Sequence of chain 1.C:
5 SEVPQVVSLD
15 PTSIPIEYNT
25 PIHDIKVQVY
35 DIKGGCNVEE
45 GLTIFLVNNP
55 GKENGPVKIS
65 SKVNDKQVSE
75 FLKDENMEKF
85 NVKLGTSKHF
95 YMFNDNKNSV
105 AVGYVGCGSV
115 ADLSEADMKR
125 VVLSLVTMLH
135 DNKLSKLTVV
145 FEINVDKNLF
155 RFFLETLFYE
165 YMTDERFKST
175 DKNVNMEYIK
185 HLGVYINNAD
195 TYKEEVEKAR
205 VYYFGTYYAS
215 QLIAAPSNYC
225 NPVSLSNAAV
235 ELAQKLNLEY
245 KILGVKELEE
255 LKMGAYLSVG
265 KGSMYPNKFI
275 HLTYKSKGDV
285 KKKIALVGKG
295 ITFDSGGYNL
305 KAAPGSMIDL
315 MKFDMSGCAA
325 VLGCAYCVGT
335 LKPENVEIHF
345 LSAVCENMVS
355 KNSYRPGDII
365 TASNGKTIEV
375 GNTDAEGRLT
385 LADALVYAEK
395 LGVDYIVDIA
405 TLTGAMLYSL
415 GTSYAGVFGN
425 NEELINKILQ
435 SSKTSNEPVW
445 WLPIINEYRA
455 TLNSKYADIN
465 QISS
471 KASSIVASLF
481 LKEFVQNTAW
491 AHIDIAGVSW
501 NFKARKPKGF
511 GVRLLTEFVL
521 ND

Binding-site contacts:
Ligand atom O contacts residue ASP378 of chain 1.C at 2.9 Å (salt-bridge).
Ligand atom O contacts residue ZN1 of chain 1.DA at 2.2 Å.
Ligand atom C contacts residue ZN1 of chain 1.DA at 2.9 Å.
Ligand atom CA contacts residue LEU406 of chain 1.C at 3.3 Å (hydrophobic).
Ligand atom NAO contacts residue ZN1 of chain 1.EA at 3.0 Å.
Ligand atom CAK contacts residue THR407 of chain 1.C at 3.6 Å.
Ligand atom OAG contacts residue ASP298 of chain 1.C at 3.0 Å (salt-bridge).
Ligand atom NAW contacts residue LEU411 of chain 1.C at 3.7 Å.
Ligand atom OAG contacts residue LYS293 of chain 1.C at 3.2 Å (salt-bridge).
Ligand atom CAS contacts residue GLY408 of chain 1.C at 3.6 Å.
Ligand atom C contacts residue ASP298 of chain 1.C at 3.8 Å.
Ligand atom CAH contacts residue MET315 of chain 1.C at 3.7 Å (hydrophobic).
Ligand atom OAG contacts residue ZN1 of chain 1.EA at 2.0 Å.
Ligand atom C contacts residue ZN1 of chain 1.EA at 3.8 Å.
Ligand atom NAO contacts residue ZN1 of chain 1.DA at 2.9 Å.
Ligand atom NAO contacts residue CO31 of chain 1.FA at 3.0 Å (h-bond).
Ligand atom C contacts residue ASP378 of chain 1.C at 3.2 Å.
Ligand atom OAF contacts residue GLY408 of chain 1.C at 3.0 Å (h-bond).
Ligand atom OAG contacts residue GLU380 of chain 1.C at 2.7 Å (salt-bridge).
Ligand atom NAO contacts residue LEU406 of chain 1.C at 3.1 Å (h-bond).
Ligand atom OAG contacts residue ASP378 of chain 1.C at 2.9 Å (salt-bridge).
Ligand atom CAA contacts residue LEU411 of chain 1.C at 3.8 Å (hydrophobic).
Ligand atom CAS contacts residue MET315 of chain 1.C at 3.8 Å (hydrophobic).
Ligand atom CAJ contacts residue LYS305 of chain 1.C at 3.6 Å.
Ligand atom CAK contacts residue GLY408 of chain 1.C at 3.2 Å.
Ligand atom C contacts residue LEU406 of chain 1.C at 3.8 Å (hydrophobic).
Ligand atom CAM contacts residue ALA496 of chain 1.C at 3.5 Å (hydrophobic).
Ligand atom OAF contacts residue THR407 of chain 1.C at 3.2 Å.
Ligand atom O contacts residue ASP298 of chain 1.C at 3.0 Å (salt-bridge).
Ligand atom CAU contacts residue GLY408 of chain 1.C at 3.5 Å.
Ligand atom CAK contacts residue LEU406 of chain 1.C at 3.7 Å (hydrophobic).
Ligand atom OAG contacts residue ZN1 of chain 1.DA at 2.0 Å.
Ligand atom NAO contacts residue LYS293 of chain 1.C at 3.6 Å (salt-bridge).
Ligand atom CAI contacts residue GLY408 of chain 1.C at 3.5 Å.
Ligand atom NAO contacts residue ASP378 of chain 1.C at 3.2 Å (salt-bridge).
Ligand atom OAG contacts residue CO31 of chain 1.FA at 3.0 Å (h-bond).
Ligand atom CAM contacts residue PHE317 of chain 1.C at 3.7 Å (hydrophobic).
Ligand atom NAW contacts residue ALA496 of chain 1.C at 3.8 Å.
Ligand atom CAA contacts residue ALA496 of chain 1.C at 3.3 Å (hydrophobic).
Ligand atom O contacts residue LYS305 of chain 1.C at 2.8 Å (salt-bridge).

The small molecule below binds the protein below.
Small molecule (SMILES): Cn1cc(-c2ccc([C@@H](NC(=O)C(C)(C)C)C(=O)NO)cc2)cn1